Sequence of chain 1.D:
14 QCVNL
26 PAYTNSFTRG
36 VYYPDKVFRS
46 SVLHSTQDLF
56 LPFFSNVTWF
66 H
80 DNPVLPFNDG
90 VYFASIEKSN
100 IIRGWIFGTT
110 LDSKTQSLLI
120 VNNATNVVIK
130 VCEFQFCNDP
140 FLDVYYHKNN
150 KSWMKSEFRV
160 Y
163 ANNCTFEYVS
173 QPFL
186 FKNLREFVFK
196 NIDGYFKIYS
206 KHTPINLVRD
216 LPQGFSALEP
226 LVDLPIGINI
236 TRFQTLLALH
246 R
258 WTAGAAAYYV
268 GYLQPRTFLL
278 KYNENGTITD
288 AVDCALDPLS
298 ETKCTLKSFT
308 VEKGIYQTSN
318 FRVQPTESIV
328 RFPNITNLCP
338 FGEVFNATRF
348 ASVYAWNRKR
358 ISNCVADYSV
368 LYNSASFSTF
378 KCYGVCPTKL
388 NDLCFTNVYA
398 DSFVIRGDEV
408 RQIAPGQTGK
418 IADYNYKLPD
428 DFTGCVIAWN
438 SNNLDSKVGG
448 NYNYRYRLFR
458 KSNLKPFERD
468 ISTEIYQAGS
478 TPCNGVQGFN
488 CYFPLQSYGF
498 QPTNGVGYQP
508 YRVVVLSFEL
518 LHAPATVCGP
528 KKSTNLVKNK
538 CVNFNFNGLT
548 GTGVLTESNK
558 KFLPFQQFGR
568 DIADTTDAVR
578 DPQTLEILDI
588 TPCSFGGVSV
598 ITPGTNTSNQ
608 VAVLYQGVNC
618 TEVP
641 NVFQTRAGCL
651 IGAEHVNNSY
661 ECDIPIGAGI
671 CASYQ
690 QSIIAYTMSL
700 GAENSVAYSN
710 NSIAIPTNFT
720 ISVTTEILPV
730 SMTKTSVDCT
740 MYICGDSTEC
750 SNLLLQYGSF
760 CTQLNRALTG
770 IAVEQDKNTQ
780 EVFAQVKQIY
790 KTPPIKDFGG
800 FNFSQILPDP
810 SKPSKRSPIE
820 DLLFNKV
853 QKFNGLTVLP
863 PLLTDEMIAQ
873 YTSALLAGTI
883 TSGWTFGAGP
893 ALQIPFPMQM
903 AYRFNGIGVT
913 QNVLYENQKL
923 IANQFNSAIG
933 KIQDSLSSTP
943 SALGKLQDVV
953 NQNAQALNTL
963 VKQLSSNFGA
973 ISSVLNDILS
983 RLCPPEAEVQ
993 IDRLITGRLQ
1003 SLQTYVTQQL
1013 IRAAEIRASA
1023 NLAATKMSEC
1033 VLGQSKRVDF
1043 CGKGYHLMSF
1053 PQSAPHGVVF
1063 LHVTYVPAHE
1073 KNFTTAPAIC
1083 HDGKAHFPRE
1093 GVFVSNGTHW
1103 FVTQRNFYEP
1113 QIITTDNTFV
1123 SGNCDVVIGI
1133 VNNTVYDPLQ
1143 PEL

Binding-site contacts:
Ligand atom O5 contacts residue ASN17 of chain 1.D at 2.4 Å (h-bond).
Ligand atom C4 contacts residue ASN17 of chain 1.D at 4.3 Å.
Ligand atom C3 contacts residue ASN17 of chain 1.D at 3.9 Å.
Ligand atom C5 contacts residue ASN17 of chain 1.D at 3.7 Å.
Ligand atom C2 contacts residue ASN17 of chain 1.D at 2.5 Å.
Ligand atom N2 contacts residue ASN17 of chain 1.D at 2.9 Å (h-bond).
Ligand atom O6 contacts residue ASN17 of chain 1.D at 4.3 Å.
Ligand atom C1 contacts residue ASN17 of chain 1.D at 1.5 Å.
Ligand atom C7 contacts residue ASN17 of chain 1.D at 3.5 Å.
Ligand atom O7 contacts residue ASN17 of chain 1.D at 3.6 Å.

This small molecule binds to this protein.
Small molecule (SMILES): CC(=O)N[C@@H]1[C@@H](O)[C@H](O)[C@@H](CO)O[C@H]1O